Binding-site contacts:
Ligand atom C1A contacts residue LEU120 of chain 1.X at 3.8 Å (hydrophobic).
Ligand atom C2C contacts residue CYS82 of chain 1.X at 2.9 Å (hydrophobic).
Ligand atom CAB contacts residue ARG108 of chain 1.X at 3.5 Å.
Ligand atom CHB contacts residue ASP85 of chain 1.X at 3.3 Å.
Ligand atom CBC contacts residue MET86 of chain 1.X at 3.6 Å (hydrophobic).
Ligand atom C1C contacts residue CYS82 of chain 1.X at 3.3 Å (hydrophobic).
Ligand atom CBB contacts residue TYR92 of chain 1.X at 3.8 Å (hydrophobic).
Ligand atom NA contacts residue ASP85 of chain 1.X at 3.1 Å (salt-bridge).
Ligand atom C4A contacts residue ARG84 of chain 1.X at 3.3 Å.
Ligand atom CMB contacts residue ILE88 of chain 1.X at 3.6 Å (hydrophobic).
Ligand atom CAC contacts residue CYS82 of chain 1.X at 2.2 Å (hydrophobic).
Ligand atom C3C contacts residue CYS82 of chain 1.X at 2.9 Å (hydrophobic).
Ligand atom CMD contacts residue THR122 of chain 1.X at 3.6 Å.
Ligand atom ND contacts residue TYR117 of chain 1.X at 3.6 Å.
Ligand atom CHD contacts residue ASP85 of chain 1.X at 3.4 Å.
Ligand atom NC contacts residue CYS82 of chain 1.X at 3.6 Å (h-bond).
Ligand atom C3A contacts residue ARG84 of chain 1.X at 3.8 Å.
Ligand atom CBC contacts residue CYS82 of chain 1.X at 2.8 Å (hydrophobic).
Ligand atom C4A contacts residue ASP85 of chain 1.X at 3.7 Å.
Ligand atom C2D contacts residue ASN72 of chain 1.X at 3.5 Å.
Ligand atom C4C contacts residue THR122 of chain 1.X at 3.7 Å.
Ligand atom CHD contacts residue THR122 of chain 1.X at 3.8 Å.
Ligand atom CHA contacts residue LEU120 of chain 1.X at 3.4 Å (hydrophobic).
Ligand atom CBB contacts residue ARG108 of chain 1.X at 3.7 Å.
Ligand atom C2A contacts residue ARG84 of chain 1.X at 3.8 Å.
Ligand atom C2D contacts residue THR122 of chain 1.X at 3.5 Å.
Ligand atom C3D contacts residue THR122 of chain 1.X at 3.7 Å.
Ligand atom O2A contacts residue ARG84 of chain 1.X at 2.8 Å (salt-bridge).
Ligand atom OC contacts residue ALA73 of chain 1.X at 3.3 Å.
Ligand atom C1A contacts residue ARG84 of chain 1.X at 3.4 Å.
Ligand atom CMD contacts residue ASN72 of chain 1.X at 2.6 Å.
Ligand atom CHB contacts residue ARG84 of chain 1.X at 3.8 Å.
Ligand atom ND contacts residue ASP85 of chain 1.X at 2.9 Å (salt-bridge).
Ligand atom CMC contacts residue SER126 of chain 1.X at 3.8 Å.
Ligand atom NC contacts residue THR122 of chain 1.X at 3.7 Å.
Ligand atom CHD contacts residue CYS82 of chain 1.X at 3.8 Å (hydrophobic).
Ligand atom NA contacts residue ARG84 of chain 1.X at 3.2 Å (salt-bridge).
Ligand atom OC contacts residue ASN72 of chain 1.X at 3.8 Å.
Ligand atom C1D contacts residue ASP85 of chain 1.X at 3.6 Å.
Ligand atom C4C contacts residue CYS82 of chain 1.X at 3.4 Å (hydrophobic).

The protein below binds the small molecule below.
Small molecule (SMILES): C=CC1=C(C)/C(=C/c2[nH]c(/C=C3\N=C(/C=C4\NC(=O)C(C)=C4C=C)C(C)=C3CCC(=O)O)c(CCC(=O)O)c2C)NC1=O

Sequence of chain 1.X:
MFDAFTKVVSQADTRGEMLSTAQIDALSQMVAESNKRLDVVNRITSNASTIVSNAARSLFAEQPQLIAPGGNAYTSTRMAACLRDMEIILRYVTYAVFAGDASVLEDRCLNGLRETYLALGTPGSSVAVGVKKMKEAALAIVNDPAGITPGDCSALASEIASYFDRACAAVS